Sequence of chain 28.A:
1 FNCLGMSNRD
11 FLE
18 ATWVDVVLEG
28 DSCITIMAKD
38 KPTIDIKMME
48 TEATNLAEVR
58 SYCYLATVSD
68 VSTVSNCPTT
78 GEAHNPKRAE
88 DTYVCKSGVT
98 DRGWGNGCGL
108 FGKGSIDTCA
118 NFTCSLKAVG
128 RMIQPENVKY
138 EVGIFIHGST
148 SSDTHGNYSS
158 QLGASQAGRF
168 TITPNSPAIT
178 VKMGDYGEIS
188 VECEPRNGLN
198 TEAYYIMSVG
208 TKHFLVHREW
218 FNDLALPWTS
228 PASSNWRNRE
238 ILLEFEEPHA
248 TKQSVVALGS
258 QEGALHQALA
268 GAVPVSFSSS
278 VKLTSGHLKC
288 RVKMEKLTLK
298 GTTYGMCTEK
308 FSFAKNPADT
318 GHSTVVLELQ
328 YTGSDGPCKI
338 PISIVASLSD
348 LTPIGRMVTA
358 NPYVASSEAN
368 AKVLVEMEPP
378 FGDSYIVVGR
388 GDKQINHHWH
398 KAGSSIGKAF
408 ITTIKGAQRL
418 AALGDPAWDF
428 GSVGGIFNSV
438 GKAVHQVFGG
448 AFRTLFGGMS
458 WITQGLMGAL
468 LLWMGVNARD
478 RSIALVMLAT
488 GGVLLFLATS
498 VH

This protein binds this small molecule.
Small molecule (SMILES): CC(=O)N[C@@H]1[C@@H](O)[C@H](O)[C@@H](CO)O[C@H]1O

Binding-site contacts:
Ligand atom O6 contacts residue ASN118 of chain 28.A at 4.2 Å.
Ligand atom N2 contacts residue TYR90 of chain 28.A at 4.4 Å.
Ligand atom N2 contacts residue ASN118 of chain 28.A at 2.9 Å (h-bond).
Ligand atom C5 contacts residue ASN118 of chain 28.A at 3.6 Å.
Ligand atom C6 contacts residue PHE119 of chain 28.A at 4.0 Å (hydrophobic).
Ligand atom C1 contacts residue THR89 of chain 28.A at 4.2 Å.
Ligand atom C7 contacts residue ASN118 of chain 28.A at 3.8 Å.
Ligand atom O5 contacts residue ASN118 of chain 28.A at 2.4 Å (h-bond).
Ligand atom O6 contacts residue PHE119 of chain 28.A at 2.8 Å (h-bond).
Ligand atom C4 contacts residue ASN118 of chain 28.A at 4.2 Å.
Ligand atom C8 contacts residue SER66 of chain 28.A at 3.6 Å.
Ligand atom C8 contacts residue ASP67 of chain 28.A at 3.7 Å.
Ligand atom O5 contacts residue THR120 of chain 28.A at 3.4 Å (h-bond).
Ligand atom O5 contacts residue PHE119 of chain 28.A at 3.9 Å.
Ligand atom C2 contacts residue ASN118 of chain 28.A at 2.5 Å.
Ligand atom O6 contacts residue THR89 of chain 28.A at 3.9 Å.
Ligand atom C6 contacts residue THR120 of chain 28.A at 3.8 Å.
Ligand atom O5 contacts residue THR89 of chain 28.A at 4.5 Å.
Ligand atom C8 contacts residue ASN118 of chain 28.A at 3.7 Å.
Ligand atom C5 contacts residue THR120 of chain 28.A at 4.2 Å.
Ligand atom C3 contacts residue ASN118 of chain 28.A at 3.8 Å.
Ligand atom O6 contacts residue THR120 of chain 28.A at 3.6 Å (h-bond).
Ligand atom C1 contacts residue ASN118 of chain 28.A at 1.4 Å.
Ligand atom C1 contacts residue SER66 of chain 28.A at 4.5 Å.